Sequence of chain 1.B:
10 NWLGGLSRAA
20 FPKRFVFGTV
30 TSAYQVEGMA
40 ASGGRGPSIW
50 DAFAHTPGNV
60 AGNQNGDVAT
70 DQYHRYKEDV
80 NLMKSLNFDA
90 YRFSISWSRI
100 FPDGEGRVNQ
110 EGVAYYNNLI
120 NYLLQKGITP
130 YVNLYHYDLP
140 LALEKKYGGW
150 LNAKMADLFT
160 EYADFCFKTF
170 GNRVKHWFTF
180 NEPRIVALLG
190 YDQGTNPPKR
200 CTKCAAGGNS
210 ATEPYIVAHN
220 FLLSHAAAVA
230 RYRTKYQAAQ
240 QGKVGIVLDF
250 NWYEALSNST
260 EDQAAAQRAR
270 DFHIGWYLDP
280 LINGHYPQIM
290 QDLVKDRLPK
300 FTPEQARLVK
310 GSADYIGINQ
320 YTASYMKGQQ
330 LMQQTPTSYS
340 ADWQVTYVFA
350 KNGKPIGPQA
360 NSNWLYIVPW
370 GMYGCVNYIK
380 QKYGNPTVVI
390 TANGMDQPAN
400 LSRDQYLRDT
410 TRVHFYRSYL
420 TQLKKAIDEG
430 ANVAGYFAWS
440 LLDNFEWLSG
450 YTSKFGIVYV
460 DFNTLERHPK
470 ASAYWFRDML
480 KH

The small molecule below binds the protein below.
Small molecule (SMILES): OC[C@H]1O[C@H](F)[C@H](O)[C@@H](O)[C@@H]1O

Binding-site contacts:
Ligand atom C5 contacts residue TRP438 of chain 1.B at 3.7 Å (hydrophobic).
Ligand atom C2 contacts residue GLU181 of chain 1.B at 3.2 Å.
Ligand atom O3 contacts residue HIS135 of chain 1.B at 3.0 Å (h-bond).
Ligand atom C4 contacts residue TRP446 of chain 1.B at 3.9 Å (hydrophobic).
Ligand atom C3 contacts residue GLN34 of chain 1.B at 3.7 Å.
Ligand atom O4 contacts residue TRP446 of chain 1.B at 3.8 Å.
Ligand atom C4 contacts residue TRP438 of chain 1.B at 3.9 Å (hydrophobic).
Ligand atom F1 contacts residue TRP438 of chain 1.B at 4.0 Å.
Ligand atom O6 contacts residue GLU445 of chain 1.B at 2.5 Å (salt-bridge).
Ligand atom C1 contacts residue GLU181 of chain 1.B at 3.5 Å.
Ligand atom O4 contacts residue TRP438 of chain 1.B at 3.2 Å.
Ligand atom F1 contacts residue TYR320 of chain 1.B at 2.9 Å.
Ligand atom C6 contacts residue TYR320 of chain 1.B at 3.6 Å (hydrophobic).
Ligand atom O3 contacts residue GLN34 of chain 1.B at 2.6 Å (h-bond).
Ligand atom C3 contacts residue HIS135 of chain 1.B at 3.8 Å.
Ligand atom C5 contacts residue TYR320 of chain 1.B at 3.2 Å (hydrophobic).
Ligand atom O2 contacts residue ASN180 of chain 1.B at 3.1 Å (h-bond).
Ligand atom C4 contacts residue GLU445 of chain 1.B at 3.7 Å.
Ligand atom O2 contacts residue GLU181 of chain 1.B at 2.8 Å (salt-bridge).
Ligand atom C2 contacts residue HIS135 of chain 1.B at 4.0 Å.
Ligand atom C3 contacts residue TRP446 of chain 1.B at 4.0 Å (hydrophobic).
Ligand atom F1 contacts residue ALA391 of chain 1.B at 3.5 Å.
Ligand atom O2 contacts residue ASN318 of chain 1.B at 3.8 Å.
Ligand atom C1 contacts residue TYR320 of chain 1.B at 3.5 Å (hydrophobic).
Ligand atom O2 contacts residue HIS135 of chain 1.B at 3.1 Å (h-bond).
Ligand atom O3 contacts residue TRP438 of chain 1.B at 3.8 Å.
Ligand atom O6 contacts residue PHE454 of chain 1.B at 3.8 Å.
Ligand atom C6 contacts residue PHE454 of chain 1.B at 3.6 Å (hydrophobic).
Ligand atom O5 contacts residue TYR320 of chain 1.B at 3.0 Å (h-bond).
Ligand atom C6 contacts residue TRP438 of chain 1.B at 3.9 Å (hydrophobic).
Ligand atom O3 contacts residue TRP446 of chain 1.B at 3.0 Å (h-bond).
Ligand atom O4 contacts residue GLN34 of chain 1.B at 3.0 Å (h-bond).
Ligand atom C6 contacts residue GLU445 of chain 1.B at 3.4 Å.
Ligand atom F1 contacts residue ASN318 of chain 1.B at 3.7 Å.
Ligand atom O6 contacts residue TRP363 of chain 1.B at 3.5 Å.
Ligand atom C4 contacts residue GLN34 of chain 1.B at 4.1 Å.
Ligand atom C1 contacts residue ASN318 of chain 1.B at 4.1 Å.
Ligand atom O3 contacts residue TYR136 of chain 1.B at 4.1 Å.
Ligand atom C3 contacts residue TRP438 of chain 1.B at 3.8 Å (hydrophobic).
Ligand atom O4 contacts residue GLU445 of chain 1.B at 2.6 Å (salt-bridge).